Binding-site contacts:
Ligand atom O3 contacts residue ZN1 of chain 1.F at 2.4 Å.
Ligand atom C3 contacts residue ZN1 of chain 1.F at 3.0 Å.
Ligand atom C9 contacts residue TYR267 of chain 1.A at 3.2 Å (hydrophobic).
Ligand atom C2 contacts residue GLU271 of chain 1.A at 3.5 Å.
Ligand atom C1 contacts residue GLU271 of chain 1.A at 3.6 Å.
Ligand atom C2 contacts residue GLU296 of chain 1.A at 3.3 Å.
Ligand atom C6 contacts residue GLY269 of chain 1.A at 3.6 Å.
Ligand atom C1 contacts residue ZN1 of chain 1.F at 3.5 Å.
Ligand atom O3 contacts residue GLU318 of chain 1.A at 3.1 Å (salt-bridge).
Ligand atom C2 contacts residue ZN1 of chain 1.F at 2.9 Å.
Ligand atom O3 contacts residue TYR383 of chain 1.A at 2.8 Å (h-bond).
Ligand atom C14 contacts residue HIS295 of chain 1.A at 3.5 Å.
Ligand atom N1 contacts residue GLY269 of chain 1.A at 3.3 Å (h-bond).
Ligand atom N2 contacts residue GLU271 of chain 1.A at 2.6 Å (salt-bridge).
Ligand atom C3 contacts residue HIS295 of chain 1.A at 3.5 Å.
Ligand atom C16 contacts residue HIS295 of chain 1.A at 3.4 Å.
Ligand atom C1 contacts residue GLU318 of chain 1.A at 3.4 Å.
Ligand atom C5 contacts residue GLY268 of chain 1.A at 3.5 Å.
Ligand atom O1 contacts residue GLY268 of chain 1.A at 2.5 Å (h-bond).
Ligand atom C7 contacts residue GLN136 of chain 1.A at 3.6 Å.
Ligand atom O2 contacts residue GLU296 of chain 1.A at 2.8 Å (salt-bridge).
Ligand atom C8 contacts residue TYR267 of chain 1.A at 3.3 Å (hydrophobic).
Ligand atom C9 contacts residue GLN136 of chain 1.A at 3.2 Å.
Ligand atom O2 contacts residue HIS299 of chain 1.A at 3.0 Å (h-bond).
Ligand atom O2 contacts residue HIS295 of chain 1.A at 3.1 Å (h-bond).
Ligand atom C2 contacts residue GLY269 of chain 1.A at 3.2 Å.
Ligand atom C3 contacts residue GLU296 of chain 1.A at 3.4 Å.
Ligand atom O1 contacts residue GLY269 of chain 1.A at 3.1 Å (h-bond).
Ligand atom C9 contacts residue GLN134 of chain 1.A at 3.5 Å.
Ligand atom O3 contacts residue HIS295 of chain 1.A at 3.0 Å (h-bond).
Ligand atom N2 contacts residue MET270 of chain 1.A at 3.5 Å (h-bond).
Ligand atom O1 contacts residue TYR267 of chain 1.A at 3.4 Å.
Ligand atom O2 contacts residue ZN1 of chain 1.F at 2.1 Å.
Ligand atom N2 contacts residue GLN136 of chain 1.A at 2.7 Å (h-bond).
Ligand atom C8 contacts residue GLN136 of chain 1.A at 3.6 Å.
Ligand atom O2 contacts residue GLU318 of chain 1.A at 3.6 Å.
Ligand atom O2 contacts residue GLU271 of chain 1.A at 2.9 Å (salt-bridge).
Ligand atom C10 contacts residue GLN136 of chain 1.A at 3.4 Å.
Ligand atom C3 contacts residue TYR383 of chain 1.A at 3.5 Å (hydrophobic).
Ligand atom N1 contacts residue GLU296 of chain 1.A at 3.2 Å (salt-bridge).

The small molecule below binds the protein below.
Small molecule (SMILES): CC(C)C[C@H](NC(=O)[C@@H](O)[C@H](N)Cc1ccccc1)C(=O)O

Sequence of chain 1.A:
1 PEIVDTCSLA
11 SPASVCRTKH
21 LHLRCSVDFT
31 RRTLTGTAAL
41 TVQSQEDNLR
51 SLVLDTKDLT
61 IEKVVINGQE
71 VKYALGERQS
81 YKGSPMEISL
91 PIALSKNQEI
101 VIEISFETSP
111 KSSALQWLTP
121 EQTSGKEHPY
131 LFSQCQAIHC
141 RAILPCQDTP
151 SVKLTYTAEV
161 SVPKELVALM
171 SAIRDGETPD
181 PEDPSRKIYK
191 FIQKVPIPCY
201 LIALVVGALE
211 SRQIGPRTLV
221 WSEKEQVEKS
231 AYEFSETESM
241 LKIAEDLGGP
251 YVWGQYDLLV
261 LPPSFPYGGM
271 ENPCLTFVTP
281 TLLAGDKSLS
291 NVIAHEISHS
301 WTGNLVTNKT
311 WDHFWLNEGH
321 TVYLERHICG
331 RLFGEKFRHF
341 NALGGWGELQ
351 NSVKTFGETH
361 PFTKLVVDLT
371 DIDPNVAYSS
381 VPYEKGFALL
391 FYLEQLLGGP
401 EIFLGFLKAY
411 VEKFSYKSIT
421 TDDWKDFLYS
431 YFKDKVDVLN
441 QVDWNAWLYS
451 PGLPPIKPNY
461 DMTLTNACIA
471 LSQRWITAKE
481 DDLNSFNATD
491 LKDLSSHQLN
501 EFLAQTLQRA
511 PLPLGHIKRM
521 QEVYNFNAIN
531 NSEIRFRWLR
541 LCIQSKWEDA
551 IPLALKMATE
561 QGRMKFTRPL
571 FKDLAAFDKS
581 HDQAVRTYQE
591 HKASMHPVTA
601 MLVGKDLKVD